Binding-site contacts:
Ligand atom OP1 contacts residue LEU606 of chain 1.A at 3.1 Å (h-bond).
Ligand atom O5' contacts residue ALA468 of chain 1.A at 3.8 Å.
Ligand atom O2' contacts residue TYR603 of chain 1.A at 3.5 Å.
Ligand atom O3' contacts residue SER605 of chain 1.A at 3.9 Å.
Ligand atom N9 contacts residue TYR532 of chain 1.A at 4.1 Å.
Ligand atom C6 contacts residue TYR532 of chain 1.A at 3.8 Å (hydrophobic).
Ligand atom O2' contacts residue PHE470 of chain 1.A at 4.0 Å.
Ligand atom OP1 contacts residue SER605 of chain 1.A at 2.4 Å (h-bond).
Ligand atom C3' contacts residue TYR532 of chain 1.A at 3.9 Å (hydrophobic).
Ligand atom C5' contacts residue SER605 of chain 1.A at 3.8 Å.
Ligand atom O2' contacts residue LEU604 of chain 1.A at 4.0 Å.
Ligand atom OP1 contacts residue ALA468 of chain 1.A at 3.4 Å (h-bond).
Ligand atom O3' contacts residue ARG602 of chain 1.A at 3.8 Å.
Ligand atom C1' contacts residue TYR603 of chain 1.A at 3.9 Å (hydrophobic).
Ligand atom C8 contacts residue TYR532 of chain 1.A at 3.4 Å (hydrophobic).
Ligand atom OP1 contacts residue ASP467 of chain 1.A at 3.1 Å (salt-bridge).
Ligand atom O3' contacts residue SER533 of chain 1.A at 3.1 Å.
Ligand atom N6 contacts residue TYR532 of chain 1.A at 3.4 Å.
Ligand atom N3 contacts residue ASN576 of chain 1.A at 3.9 Å.
Ligand atom OP2 contacts residue ASP628 of chain 1.A at 4.0 Å.
Ligand atom OP1 contacts residue ASP628 of chain 1.A at 4.1 Å.
Ligand atom C2' contacts residue ASN576 of chain 1.A at 3.9 Å.
Ligand atom C4' contacts residue TYR603 of chain 1.A at 3.7 Å (hydrophobic).
Ligand atom P contacts residue LEU606 of chain 1.A at 4.0 Å.
Ligand atom O4' contacts residue TYR603 of chain 1.A at 3.5 Å (h-bond).
Ligand atom O3' contacts residue PHE470 of chain 1.A at 2.8 Å (h-bond).
Ligand atom N7 contacts residue TYR532 of chain 1.A at 3.2 Å.
Ligand atom C4' contacts residue SER605 of chain 1.A at 4.0 Å.
Ligand atom C5' contacts residue ARG602 of chain 1.A at 3.5 Å.
Ligand atom C5 contacts residue TYR532 of chain 1.A at 3.6 Å (hydrophobic).
Ligand atom C2' contacts residue LEU529 of chain 1.A at 3.6 Å (hydrophobic).
Ligand atom O2' contacts residue LEU529 of chain 1.A at 3.7 Å.
Ligand atom O5' contacts residue LEU606 of chain 1.A at 3.9 Å.
Ligand atom P contacts residue SER605 of chain 1.A at 3.8 Å.
Ligand atom O4' contacts residue ARG602 of chain 1.A at 3.9 Å.
Ligand atom O2' contacts residue ARG602 of chain 1.A at 3.5 Å (salt-bridge).
Ligand atom O2' contacts residue ASN576 of chain 1.A at 3.2 Å (h-bond).
Ligand atom C5' contacts residue TYR532 of chain 1.A at 3.3 Å (hydrophobic).
Ligand atom C4' contacts residue ARG602 of chain 1.A at 3.4 Å.
Ligand atom OP2 contacts residue TYR532 of chain 1.A at 3.9 Å.

Sequence of chain 1.A:
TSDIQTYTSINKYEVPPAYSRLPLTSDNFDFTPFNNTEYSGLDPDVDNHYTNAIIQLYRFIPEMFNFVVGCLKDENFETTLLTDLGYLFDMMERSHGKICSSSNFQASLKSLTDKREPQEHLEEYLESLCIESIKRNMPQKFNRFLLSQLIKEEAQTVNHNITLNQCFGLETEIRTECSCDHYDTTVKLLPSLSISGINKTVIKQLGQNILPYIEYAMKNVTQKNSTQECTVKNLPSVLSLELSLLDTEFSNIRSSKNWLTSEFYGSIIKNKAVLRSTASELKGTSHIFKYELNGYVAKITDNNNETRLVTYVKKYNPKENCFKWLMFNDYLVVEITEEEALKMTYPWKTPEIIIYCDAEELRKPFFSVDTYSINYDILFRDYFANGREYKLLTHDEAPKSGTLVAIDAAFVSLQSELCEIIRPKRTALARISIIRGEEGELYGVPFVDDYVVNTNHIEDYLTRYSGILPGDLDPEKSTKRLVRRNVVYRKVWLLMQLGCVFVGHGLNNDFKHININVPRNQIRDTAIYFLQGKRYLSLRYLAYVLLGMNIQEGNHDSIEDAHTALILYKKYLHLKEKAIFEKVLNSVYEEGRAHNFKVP

A small-molecule ligand and the protein it binds are described below.
Small molecule (SMILES): Nc1nc(=O)c2ncn([C@@H]3O[C@H](CO)[C@@H](O[P](=O)(O)OC[C@H]4O[C@@H](n5cnc6c(=O)nc(N)[nH]c65)[C@H](O)[C@@H]4O[P](=O)(O)OC[C@H]4O[C@@H](n5cnc6c(N)ncnc65)[C@H](O)[C@@H]4O[P](=O)(O)OC[C@H]4O[C@@H](n5cnc6c(N)ncnc65)[C@H](O)[C@@H]4O)[C@H]3O)c2[nH]1